A protein and the small-molecule ligand that binds it are described below.
Small molecule (SMILES): Cc1oc(C)c(S(N)(=O)=O)c1C(=O)O

Binding-site contacts:
Ligand atom C5 contacts residue HIS165 of chain 1.B at 3.5 Å.
Ligand atom N1 contacts residue HIS165 of chain 1.B at 3.4 Å (h-bond).
Ligand atom S contacts residue HIS98 of chain 1.B at 3.4 Å (h-bond).
Ligand atom O3 contacts residue ZN1 of chain 1.J at 2.8 Å.
Ligand atom O4 contacts residue HIS226 of chain 1.B at 2.9 Å (h-bond).
Ligand atom C4 contacts residue HIS226 of chain 1.B at 3.6 Å.
Ligand atom S contacts residue ZN1 of chain 1.J at 2.9 Å.
Ligand atom N1 contacts residue HIS98 of chain 1.B at 3.4 Å (h-bond).
Ligand atom C1 contacts residue HIS226 of chain 1.B at 3.7 Å.
Ligand atom O4 contacts residue LYS187 of chain 1.B at 3.5 Å (salt-bridge).
Ligand atom O2 contacts residue ZN1 of chain 1.J at 3.6 Å.
Ligand atom C2 contacts residue ASN196 of chain 1.B at 3.7 Å.
Ligand atom O5 contacts residue HIS226 of chain 1.B at 3.8 Å.
Ligand atom O5 contacts residue GLY195 of chain 1.B at 3.7 Å.
Ligand atom O5 contacts residue ASN196 of chain 1.B at 2.9 Å (h-bond).
Ligand atom C6 contacts residue MET43 of chain 1.B at 3.7 Å (hydrophobic).
Ligand atom C2 contacts residue HIS226 of chain 1.B at 3.2 Å.
Ligand atom N1 contacts residue ZN1 of chain 1.K at 2.1 Å.
Ligand atom C5 contacts residue LYS187 of chain 1.B at 3.5 Å.
Ligand atom O2 contacts residue HIS98 of chain 1.B at 3.5 Å (h-bond).
Ligand atom O4 contacts residue HIS165 of chain 1.B at 3.1 Å.
Ligand atom N1 contacts residue HIS96 of chain 1.B at 3.6 Å (h-bond).
Ligand atom N1 contacts residue ZN1 of chain 1.J at 2.0 Å.
Ligand atom S contacts residue ZN1 of chain 1.K at 3.2 Å.
Ligand atom O2 contacts residue ASP100 of chain 1.B at 3.6 Å (salt-bridge).
Ligand atom O3 contacts residue ASN196 of chain 1.B at 2.8 Å (h-bond).
Ligand atom O4 contacts residue CYS184 of chain 1.B at 3.2 Å.
Ligand atom C1 contacts residue ZN1 of chain 1.K at 3.2 Å.
Ligand atom N1 contacts residue ASP100 of chain 1.B at 2.8 Å (salt-bridge).
Ligand atom C5 contacts residue ZN1 of chain 1.K at 3.0 Å.
Ligand atom C5 contacts residue HIS226 of chain 1.B at 3.2 Å.
Ligand atom C2 contacts residue ZN1 of chain 1.K at 3.2 Å.
Ligand atom S contacts residue ASP100 of chain 1.B at 3.8 Å.
Ligand atom N1 contacts residue CYS184 of chain 1.B at 3.6 Å (h-bond).
Ligand atom O3 contacts residue HIS165 of chain 1.B at 3.0 Å.
Ligand atom O4 contacts residue ZN1 of chain 1.K at 2.1 Å.
Ligand atom O5 contacts residue LYS187 of chain 1.B at 2.8 Å (salt-bridge).
Ligand atom O4 contacts residue ZN1 of chain 1.J at 3.8 Å.
Ligand atom O3 contacts residue HIS98 of chain 1.B at 3.2 Å (h-bond).
Ligand atom C6 contacts residue TRP69 of chain 1.B at 3.7 Å (hydrophobic).

Sequence of chain 1.B:
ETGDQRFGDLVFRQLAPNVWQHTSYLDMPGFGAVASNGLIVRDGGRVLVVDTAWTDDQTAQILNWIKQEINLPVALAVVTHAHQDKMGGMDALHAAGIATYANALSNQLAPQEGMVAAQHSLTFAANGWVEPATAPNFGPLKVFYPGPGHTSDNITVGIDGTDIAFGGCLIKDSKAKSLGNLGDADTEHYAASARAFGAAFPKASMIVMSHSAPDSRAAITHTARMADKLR